This protein binds this small molecule.
Small molecule (SMILES): NCc1ccc(Cl)cc1

Sequence of chain 1.A:
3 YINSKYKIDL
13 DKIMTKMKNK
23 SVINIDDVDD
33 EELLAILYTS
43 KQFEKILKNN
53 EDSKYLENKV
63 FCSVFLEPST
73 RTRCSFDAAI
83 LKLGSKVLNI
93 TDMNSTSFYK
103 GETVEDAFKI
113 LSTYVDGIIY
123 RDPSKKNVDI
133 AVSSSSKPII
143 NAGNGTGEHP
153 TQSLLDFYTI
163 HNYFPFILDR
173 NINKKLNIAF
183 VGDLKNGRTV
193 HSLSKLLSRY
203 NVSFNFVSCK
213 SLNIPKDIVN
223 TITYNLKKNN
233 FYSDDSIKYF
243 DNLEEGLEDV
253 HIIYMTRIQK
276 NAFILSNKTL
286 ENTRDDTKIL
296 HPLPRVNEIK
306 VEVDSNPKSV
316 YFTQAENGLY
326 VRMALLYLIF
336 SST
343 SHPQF

Sequence of chain 1.C:
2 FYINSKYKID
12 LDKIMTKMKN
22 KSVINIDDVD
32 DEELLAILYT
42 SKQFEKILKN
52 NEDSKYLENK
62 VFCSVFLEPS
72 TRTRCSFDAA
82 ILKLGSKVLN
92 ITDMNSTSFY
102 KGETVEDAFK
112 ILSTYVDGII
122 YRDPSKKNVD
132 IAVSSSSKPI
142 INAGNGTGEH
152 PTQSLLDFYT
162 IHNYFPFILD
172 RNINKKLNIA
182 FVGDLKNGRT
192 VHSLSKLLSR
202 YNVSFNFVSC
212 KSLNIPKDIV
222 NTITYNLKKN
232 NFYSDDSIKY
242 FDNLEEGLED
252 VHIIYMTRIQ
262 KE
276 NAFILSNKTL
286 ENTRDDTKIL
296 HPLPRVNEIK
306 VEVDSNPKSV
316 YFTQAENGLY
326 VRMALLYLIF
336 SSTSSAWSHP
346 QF

Binding-site contacts:
Ligand atom CB contacts residue GLU104 of chain 1.A at 3.5 Å.
Ligand atom N1 contacts residue PHE100 of chain 1.A at 3.3 Å (h-bond).
Ligand atom CL contacts residue TYR116 of chain 1.A at 3.6 Å.
Ligand atom CB contacts residue ALA109 of chain 1.A at 4.5 Å (hydrophobic).
Ligand atom CE2 contacts residue ARG73 of chain 1.C at 3.7 Å.
Ligand atom CD1 contacts residue GLU104 of chain 1.A at 3.1 Å.
Ligand atom CL contacts residue CYS76 of chain 1.C at 4.4 Å.
Ligand atom CD2 contacts residue PHE100 of chain 1.A at 3.5 Å (hydrophobic).
Ligand atom CZ contacts residue LEU113 of chain 1.A at 4.4 Å (hydrophobic).
Ligand atom CD2 contacts residue ARG73 of chain 1.C at 4.0 Å.
Ligand atom CD1 contacts residue ALA109 of chain 1.A at 3.8 Å (hydrophobic).
Ligand atom CD2 contacts residue THR72 of chain 1.C at 3.4 Å.
Ligand atom CL contacts residue ILE112 of chain 1.A at 4.1 Å.
Ligand atom CG contacts residue ALA109 of chain 1.A at 4.3 Å (hydrophobic).
Ligand atom CD1 contacts residue ARG73 of chain 1.C at 4.0 Å.
Ligand atom CE1 contacts residue GLU104 of chain 1.A at 4.1 Å.
Ligand atom CL contacts residue ARG73 of chain 1.C at 3.7 Å.
Ligand atom CE2 contacts residue THR72 of chain 1.C at 3.6 Å.
Ligand atom CL contacts residue LEU113 of chain 1.A at 3.5 Å.
Ligand atom CZ contacts residue ALA109 of chain 1.A at 4.3 Å (hydrophobic).
Ligand atom CE1 contacts residue ARG73 of chain 1.C at 3.8 Å.
Ligand atom CG contacts residue PHE100 of chain 1.A at 4.1 Å (hydrophobic).
Ligand atom CE2 contacts residue PHE100 of chain 1.A at 4.2 Å (hydrophobic).
Ligand atom CB contacts residue PHE100 of chain 1.A at 3.1 Å (hydrophobic).
Ligand atom N1 contacts residue GLU104 of chain 1.A at 3.6 Å.
Ligand atom CE1 contacts residue ILE112 of chain 1.A at 4.5 Å (hydrophobic).
Ligand atom CZ contacts residue ARG73 of chain 1.C at 3.6 Å.
Ligand atom CG contacts residue GLU104 of chain 1.A at 3.7 Å.
Ligand atom CE1 contacts residue ALA109 of chain 1.A at 3.8 Å (hydrophobic).